This protein binds this small molecule.
Small molecule (SMILES): O=c1ccn([C@H]2C[C@H](O)[C@@H](CO)O2)c(=O)[nH]1

Sequence of chain 1.T:
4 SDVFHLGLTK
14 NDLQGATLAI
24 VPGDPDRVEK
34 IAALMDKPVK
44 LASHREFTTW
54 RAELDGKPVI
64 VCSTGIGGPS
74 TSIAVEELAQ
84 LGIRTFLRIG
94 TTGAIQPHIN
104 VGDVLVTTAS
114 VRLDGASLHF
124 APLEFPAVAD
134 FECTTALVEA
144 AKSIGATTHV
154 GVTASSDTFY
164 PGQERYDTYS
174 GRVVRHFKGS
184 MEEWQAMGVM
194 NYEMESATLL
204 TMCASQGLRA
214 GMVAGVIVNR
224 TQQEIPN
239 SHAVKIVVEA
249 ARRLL

Sequence of chain 1.S:
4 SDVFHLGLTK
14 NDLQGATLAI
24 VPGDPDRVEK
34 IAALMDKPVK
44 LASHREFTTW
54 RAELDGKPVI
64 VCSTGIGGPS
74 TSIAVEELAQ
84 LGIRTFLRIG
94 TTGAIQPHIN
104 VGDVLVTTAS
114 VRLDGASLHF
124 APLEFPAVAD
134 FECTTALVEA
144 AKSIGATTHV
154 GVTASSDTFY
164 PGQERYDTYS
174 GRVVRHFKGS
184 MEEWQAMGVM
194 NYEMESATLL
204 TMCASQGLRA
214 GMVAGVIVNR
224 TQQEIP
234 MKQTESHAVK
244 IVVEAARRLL

Binding-site contacts:
Ligand atom C4' contacts residue PO41 of chain 1.FC at 3.5 Å.
Ligand atom O5' contacts residue HIS8 of chain 1.T at 2.8 Å (h-bond).
Ligand atom C3' contacts residue PO41 of chain 1.FC at 3.6 Å.
Ligand atom C4 contacts residue PHE162 of chain 1.S at 4.0 Å (hydrophobic).
Ligand atom C2 contacts residue PHE162 of chain 1.S at 4.0 Å (hydrophobic).
Ligand atom O2 contacts residue GLN166 of chain 1.S at 3.0 Å (h-bond).
Ligand atom O2 contacts residue TYR195 of chain 1.S at 4.0 Å.
Ligand atom C3' contacts residue MET197 of chain 1.S at 3.8 Å (hydrophobic).
Ligand atom C5 contacts residue GLY96 of chain 1.S at 3.6 Å.
Ligand atom C2' contacts residue GLU198 of chain 1.S at 3.4 Å.
Ligand atom N3 contacts residue GLN166 of chain 1.S at 3.2 Å (h-bond).
Ligand atom O5' contacts residue PHE162 of chain 1.S at 3.6 Å.
Ligand atom O4' contacts residue ARG48 of chain 1.T at 4.0 Å.
Ligand atom O2 contacts residue GLU196 of chain 1.S at 3.5 Å.
Ligand atom C1' contacts residue THR94 of chain 1.S at 3.5 Å.
Ligand atom C5 contacts residue THR95 of chain 1.S at 3.7 Å.
Ligand atom C6 contacts residue THR94 of chain 1.S at 3.5 Å.
Ligand atom O3' contacts residue PO41 of chain 1.FC at 2.9 Å (h-bond).
Ligand atom C2 contacts residue TYR195 of chain 1.S at 4.0 Å (hydrophobic).
Ligand atom C5 contacts residue ILE220 of chain 1.S at 4.0 Å (hydrophobic).
Ligand atom O3' contacts residue GLU198 of chain 1.S at 2.6 Å (salt-bridge).
Ligand atom N3 contacts residue TYR195 of chain 1.S at 3.9 Å.
Ligand atom O4 contacts residue ARG168 of chain 1.S at 3.1 Å (salt-bridge).
Ligand atom O4' contacts residue THR94 of chain 1.S at 3.9 Å.
Ligand atom C4' contacts residue ARG48 of chain 1.T at 4.0 Å.
Ligand atom C2' contacts residue PO41 of chain 1.FC at 3.6 Å.
Ligand atom N1 contacts residue THR94 of chain 1.S at 3.6 Å.
Ligand atom O3' contacts residue ILE69 of chain 1.S at 3.6 Å.
Ligand atom C3' contacts residue GLU198 of chain 1.S at 3.6 Å.
Ligand atom O4 contacts residue GLY96 of chain 1.S at 3.6 Å (h-bond).
Ligand atom C2 contacts residue GLN166 of chain 1.S at 4.0 Å.
Ligand atom C2' contacts residue MET197 of chain 1.S at 3.8 Å (hydrophobic).
Ligand atom N3 contacts residue PHE162 of chain 1.S at 3.8 Å.
Ligand atom O4' contacts residue PO41 of chain 1.FC at 3.7 Å.
Ligand atom C5' contacts residue HIS8 of chain 1.T at 3.2 Å.
Ligand atom O4 contacts residue VAL221 of chain 1.S at 3.9 Å.
Ligand atom O2 contacts residue MET197 of chain 1.S at 3.6 Å.
Ligand atom C4 contacts residue GLY96 of chain 1.S at 3.5 Å.
Ligand atom C6 contacts residue THR95 of chain 1.S at 3.9 Å.
Ligand atom C4 contacts residue ARG168 of chain 1.S at 4.0 Å.